This small molecule binds to this protein.
Small molecule (SMILES): CC[C@H](C)[C@H](NC(=O)[C@@H](N)CC(C)C)C(=O)N[C@@H](CC(N)=O)C(=O)N[C@H](C(=O)N[C@@H](CC(N)=O)C(=O)NCC(=O)N[C@@H](CO)C(=O)N[C@@H](CC1=c2ccccc2=NC1)C(=O)N[C@H](C=O)Cc1cnc[nH]1)[C@@H](C)O

Binding-site contacts:
Ligand atom C contacts residue TRP101 of chain 1.F at 3.8 Å (hydrophobic).
Ligand atom CA contacts residue TYR33 of chain 1.E at 3.8 Å (hydrophobic).
Ligand atom O contacts residue TYR58 of chain 1.E at 3.8 Å.
Ligand atom N contacts residue TYR103 of chain 1.E at 3.6 Å (h-bond).
Ligand atom CG contacts residue TRP101 of chain 1.F at 3.9 Å (hydrophobic).
Ligand atom CA contacts residue ASN97 of chain 1.F at 3.9 Å.
Ligand atom CG contacts residue TYR50 of chain 1.E at 3.4 Å (hydrophobic).
Ligand atom O contacts residue TYR50 of chain 1.E at 3.5 Å (h-bond).
Ligand atom O contacts residue THR100 of chain 1.E at 3.5 Å.
Ligand atom C contacts residue TYR50 of chain 1.E at 3.7 Å (hydrophobic).
Ligand atom ND2 contacts residue TRP101 of chain 1.F at 3.4 Å.
Ligand atom C contacts residue TYR58 of chain 1.E at 3.6 Å (hydrophobic).
Ligand atom O contacts residue GLU98 of chain 1.F at 3.6 Å.
Ligand atom NE1 contacts residue ASN96 of chain 1.F at 2.8 Å (h-bond).
Ligand atom CE3 contacts residue TYR103 of chain 1.E at 3.7 Å (hydrophobic).
Ligand atom O contacts residue TYR33 of chain 1.F at 3.1 Å.
Ligand atom CG contacts residue TYR103 of chain 1.E at 3.6 Å (hydrophobic).
Ligand atom CD1 contacts residue ASN96 of chain 1.F at 3.1 Å.
Ligand atom CZ3 contacts residue TYR33 of chain 1.E at 3.7 Å (hydrophobic).
Ligand atom O contacts residue ASP99 of chain 1.F at 3.7 Å.
Ligand atom CB contacts residue TYR33 of chain 1.F at 3.4 Å (hydrophobic).
Ligand atom CD1 contacts residue PHE37 of chain 1.F at 3.7 Å (hydrophobic).
Ligand atom O contacts residue ASN96 of chain 1.F at 3.8 Å.
Ligand atom O contacts residue ASN97 of chain 1.F at 3.6 Å (h-bond).
Ligand atom N contacts residue TYR33 of chain 1.E at 2.8 Å (h-bond).
Ligand atom CA contacts residue TYR33 of chain 1.F at 3.5 Å (hydrophobic).
Ligand atom CD1 contacts residue TYR103 of chain 1.E at 3.7 Å (hydrophobic).
Ligand atom CH2 contacts residue TYR103 of chain 1.E at 3.7 Å (hydrophobic).
Ligand atom CA contacts residue TRP101 of chain 1.F at 3.7 Å (hydrophobic).
Ligand atom CA contacts residue TYR33 of chain 1.E at 3.3 Å (hydrophobic).
Ligand atom O contacts residue TRP101 of chain 1.F at 3.1 Å (h-bond).
Ligand atom CH2 contacts residue TYR33 of chain 1.E at 3.7 Å (hydrophobic).
Ligand atom OD1 contacts residue TYR50 of chain 1.E at 2.6 Å (h-bond).
Ligand atom CZ3 contacts residue TYR103 of chain 1.E at 3.5 Å (hydrophobic).
Ligand atom C contacts residue TYR33 of chain 1.E at 3.5 Å (hydrophobic).
Ligand atom CB contacts residue TYR103 of chain 1.E at 3.3 Å (hydrophobic).
Ligand atom CB contacts residue TYR33 of chain 1.E at 3.7 Å (hydrophobic).
Ligand atom CB contacts residue TYR33 of chain 1.E at 3.9 Å (hydrophobic).
Ligand atom CB contacts residue TYR50 of chain 1.E at 3.7 Å (hydrophobic).
Ligand atom CG2 contacts residue TYR53 of chain 1.E at 3.3 Å (hydrophobic).

Sequence of chain 1.E:
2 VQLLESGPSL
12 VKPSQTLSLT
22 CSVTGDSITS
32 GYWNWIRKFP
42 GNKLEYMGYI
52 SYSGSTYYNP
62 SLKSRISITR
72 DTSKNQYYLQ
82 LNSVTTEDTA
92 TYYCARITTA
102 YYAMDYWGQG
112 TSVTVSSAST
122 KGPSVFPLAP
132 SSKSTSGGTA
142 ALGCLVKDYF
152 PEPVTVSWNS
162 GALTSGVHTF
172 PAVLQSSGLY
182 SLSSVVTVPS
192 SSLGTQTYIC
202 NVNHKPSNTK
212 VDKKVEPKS

Sequence of chain 1.F:
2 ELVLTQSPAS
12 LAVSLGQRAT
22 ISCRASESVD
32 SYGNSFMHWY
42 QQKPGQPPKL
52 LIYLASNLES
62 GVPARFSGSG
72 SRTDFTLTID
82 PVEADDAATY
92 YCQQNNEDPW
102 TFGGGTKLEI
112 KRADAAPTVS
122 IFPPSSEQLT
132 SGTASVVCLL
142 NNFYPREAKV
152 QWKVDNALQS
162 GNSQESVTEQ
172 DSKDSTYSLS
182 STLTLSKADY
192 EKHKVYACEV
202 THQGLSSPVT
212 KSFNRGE